This protein binds this small molecule.
Small molecule (SMILES): Nc1nc2[nH]cnc2c(=O)[nH]1

Binding-site contacts:
Ligand atom C2 contacts residue MET215 of chain 1.A at 3.8 Å (hydrophobic).
Ligand atom C8 contacts residue ALA118 of chain 1.A at 3.8 Å (hydrophobic).
Ligand atom C8 contacts residue THR238 of chain 1.A at 3.1 Å.
Ligand atom N7 contacts residue ASN239 of chain 1.A at 2.9 Å (h-bond).
Ligand atom C4 contacts residue ALA117 of chain 1.A at 4.3 Å (hydrophobic).
Ligand atom N9 contacts residue ALA118 of chain 1.A at 3.9 Å.
Ligand atom N1 contacts residue VAL213 of chain 1.A at 4.1 Å.
Ligand atom C2 contacts residue GLU197 of chain 1.A at 3.3 Å.
Ligand atom C5 contacts residue ALA118 of chain 1.A at 4.0 Å (hydrophobic).
Ligand atom N7 contacts residue GLY119 of chain 1.A at 3.8 Å.
Ligand atom O6 contacts residue GLY119 of chain 1.A at 3.8 Å.
Ligand atom C6 contacts residue GLY119 of chain 1.A at 3.9 Å.
Ligand atom C2 contacts residue PHE196 of chain 1.A at 4.0 Å (hydrophobic).
Ligand atom C4 contacts residue ALA118 of chain 1.A at 4.1 Å (hydrophobic).
Ligand atom N2 contacts residue MET215 of chain 1.A at 3.4 Å.
Ligand atom C5 contacts residue PHE196 of chain 1.A at 3.8 Å (hydrophobic).
Ligand atom N7 contacts residue ALA118 of chain 1.A at 3.6 Å.
Ligand atom N3 contacts residue GLY214 of chain 1.A at 3.9 Å.
Ligand atom C2 contacts residue GLY214 of chain 1.A at 4.0 Å.
Ligand atom C6 contacts residue ASN239 of chain 1.A at 4.0 Å.
Ligand atom C6 contacts residue GLU197 of chain 1.A at 3.9 Å.
Ligand atom N3 contacts residue VAL213 of chain 1.A at 4.2 Å.
Ligand atom N2 contacts residue GLY214 of chain 1.A at 3.8 Å.
Ligand atom C8 contacts residue ASN239 of chain 1.A at 3.8 Å.
Ligand atom N7 contacts residue THR238 of chain 1.A at 3.1 Å (h-bond).
Ligand atom N2 contacts residue GLU197 of chain 1.A at 2.4 Å (salt-bridge).
Ligand atom O6 contacts residue PHE196 of chain 1.A at 4.3 Å.
Ligand atom N3 contacts residue PHE196 of chain 1.A at 4.1 Å.
Ligand atom O6 contacts residue ASN239 of chain 1.A at 3.0 Å (h-bond).
Ligand atom O6 contacts residue GLU197 of chain 1.A at 3.9 Å.
Ligand atom N1 contacts residue PHE196 of chain 1.A at 3.7 Å.
Ligand atom N1 contacts residue GLU197 of chain 1.A at 2.9 Å (salt-bridge).
Ligand atom C5 contacts residue ASN239 of chain 1.A at 3.9 Å.
Ligand atom C4 contacts residue PHE196 of chain 1.A at 3.9 Å (hydrophobic).
Ligand atom C6 contacts residue PHE196 of chain 1.A at 3.9 Å (hydrophobic).
Ligand atom N3 contacts residue MET215 of chain 1.A at 4.0 Å.
Ligand atom N9 contacts residue ALA117 of chain 1.A at 3.5 Å (h-bond).
Ligand atom C8 contacts residue ALA117 of chain 1.A at 4.0 Å (hydrophobic).
Ligand atom C5 contacts residue GLY119 of chain 1.A at 3.7 Å.
Ligand atom C2 contacts residue VAL213 of chain 1.A at 4.0 Å (hydrophobic).

Sequence of chain 1.A:
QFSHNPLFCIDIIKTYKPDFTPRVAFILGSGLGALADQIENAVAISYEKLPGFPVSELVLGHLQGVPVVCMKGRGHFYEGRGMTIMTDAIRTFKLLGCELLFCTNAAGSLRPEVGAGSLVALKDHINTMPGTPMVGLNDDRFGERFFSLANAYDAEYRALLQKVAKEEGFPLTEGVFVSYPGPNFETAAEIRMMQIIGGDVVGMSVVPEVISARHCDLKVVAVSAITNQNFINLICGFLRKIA